The protein below binds the small molecule below.
Small molecule (SMILES): CC(C)CCC[C@@H](C)[C@H]1CC[C@H]2[C@@H]3CC=C4C[C@@H](OC(=O)CCC(=O)O)CC[C@]4(C)[C@H]3CC[C@]12C

Sequence of chain 1.A:
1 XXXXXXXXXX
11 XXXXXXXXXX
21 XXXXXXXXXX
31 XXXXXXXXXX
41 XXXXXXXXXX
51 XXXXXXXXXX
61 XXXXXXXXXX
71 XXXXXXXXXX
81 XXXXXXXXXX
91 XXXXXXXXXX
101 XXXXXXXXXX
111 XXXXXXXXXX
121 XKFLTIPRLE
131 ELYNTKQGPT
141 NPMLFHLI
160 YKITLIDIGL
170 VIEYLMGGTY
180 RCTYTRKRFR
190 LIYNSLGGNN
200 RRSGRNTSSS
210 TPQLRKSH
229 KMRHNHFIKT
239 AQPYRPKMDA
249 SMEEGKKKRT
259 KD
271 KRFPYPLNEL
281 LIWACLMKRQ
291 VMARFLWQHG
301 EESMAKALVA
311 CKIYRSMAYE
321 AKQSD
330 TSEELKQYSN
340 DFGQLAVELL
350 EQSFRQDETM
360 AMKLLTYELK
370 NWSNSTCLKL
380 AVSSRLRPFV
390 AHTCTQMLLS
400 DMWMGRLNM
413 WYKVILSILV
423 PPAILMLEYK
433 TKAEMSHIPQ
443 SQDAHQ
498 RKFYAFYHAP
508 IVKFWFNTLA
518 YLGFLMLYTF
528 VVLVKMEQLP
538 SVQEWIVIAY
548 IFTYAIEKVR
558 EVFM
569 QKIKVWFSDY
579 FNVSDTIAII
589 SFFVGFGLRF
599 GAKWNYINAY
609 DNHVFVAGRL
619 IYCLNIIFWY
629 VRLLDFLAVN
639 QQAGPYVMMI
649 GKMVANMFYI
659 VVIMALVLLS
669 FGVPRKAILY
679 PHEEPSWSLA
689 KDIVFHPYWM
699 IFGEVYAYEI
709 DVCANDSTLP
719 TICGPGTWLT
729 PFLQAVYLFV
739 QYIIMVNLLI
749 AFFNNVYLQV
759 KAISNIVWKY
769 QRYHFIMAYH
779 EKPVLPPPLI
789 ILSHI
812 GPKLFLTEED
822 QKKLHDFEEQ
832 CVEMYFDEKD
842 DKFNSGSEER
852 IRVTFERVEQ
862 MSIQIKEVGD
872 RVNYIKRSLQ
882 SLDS

Binding-site contacts:
Ligand atom CAJ contacts residue TYR628 of chain 1.B at 4.2 Å (hydrophobic).
Ligand atom CAB contacts residue LEU519 of chain 1.B at 3.6 Å (hydrophobic).
Ligand atom CAM contacts residue PRO683 of chain 1.A at 4.1 Å (hydrophobic).
Ligand atom CBA contacts residue Y011 of chain 1.P at 4.1 Å.
Ligand atom OAG contacts residue PRO683 of chain 1.A at 3.1 Å.
Ligand atom OAF contacts residue TRP685 of chain 1.A at 4.3 Å.
Ligand atom CAS contacts residue MET523 of chain 1.B at 3.9 Å (hydrophobic).
Ligand atom CAC contacts residue THR526 of chain 1.B at 3.8 Å.
Ligand atom OAG contacts residue SER684 of chain 1.A at 3.7 Å.
Ligand atom CAQ contacts residue ALA688 of chain 1.A at 4.4 Å (hydrophobic).
Ligand atom CAA contacts residue MET523 of chain 1.B at 4.2 Å (hydrophobic).
Ligand atom CAK contacts residue ALA688 of chain 1.A at 3.7 Å (hydrophobic).
Ligand atom CAC contacts residue TYR628 of chain 1.B at 3.1 Å (hydrophobic).
Ligand atom CAU contacts residue MET523 of chain 1.B at 4.1 Å (hydrophobic).
Ligand atom CAO contacts residue LEU667 of chain 1.A at 3.6 Å (hydrophobic).
Ligand atom CAT contacts residue PHE527 of chain 1.B at 3.6 Å (hydrophobic).
Ligand atom CAN contacts residue Y011 of chain 1.P at 3.5 Å.
Ligand atom CAM contacts residue TRP685 of chain 1.A at 3.7 Å (hydrophobic).
Ligand atom CBC contacts residue PHE527 of chain 1.B at 4.1 Å (hydrophobic).
Ligand atom CAI contacts residue TRP685 of chain 1.A at 3.8 Å (hydrophobic).
Ligand atom CAU contacts residue THR526 of chain 1.B at 3.1 Å.
Ligand atom OAF contacts residue SER684 of chain 1.A at 4.4 Å.
Ligand atom CAR contacts residue PHE527 of chain 1.B at 3.5 Å (hydrophobic).
Ligand atom OAW contacts residue PRO683 of chain 1.A at 4.2 Å.
Ligand atom CAB contacts residue MET523 of chain 1.B at 3.7 Å (hydrophobic).
Ligand atom OAG contacts residue TRP685 of chain 1.A at 3.1 Å.
Ligand atom CAI contacts residue ALA688 of chain 1.A at 4.4 Å (hydrophobic).
Ligand atom CAS contacts residue THR526 of chain 1.B at 3.8 Å.
Ligand atom CAN contacts residue LEU667 of chain 1.A at 4.1 Å (hydrophobic).
Ligand atom CAA contacts residue Y011 of chain 1.P at 4.4 Å.
Ligand atom CAB contacts residue LEU522 of chain 1.B at 3.7 Å (hydrophobic).
Ligand atom CAJ contacts residue LEU667 of chain 1.A at 3.7 Å (hydrophobic).
Ligand atom CBI contacts residue THR526 of chain 1.B at 4.4 Å.
Ligand atom CAE contacts residue MET523 of chain 1.B at 3.7 Å (hydrophobic).
Ligand atom CAY contacts residue TRP685 of chain 1.A at 3.6 Å (hydrophobic).
Ligand atom CAV contacts residue TRP685 of chain 1.A at 4.1 Å (hydrophobic).
Ligand atom CAL contacts residue PRO683 of chain 1.A at 4.0 Å (hydrophobic).
Ligand atom OAW contacts residue PHE527 of chain 1.B at 4.3 Å.
Ligand atom CAY contacts residue PRO683 of chain 1.A at 3.6 Å (hydrophobic).
Ligand atom CBA contacts residue LEU519 of chain 1.B at 3.7 Å (hydrophobic).

Sequence of chain 1.B:
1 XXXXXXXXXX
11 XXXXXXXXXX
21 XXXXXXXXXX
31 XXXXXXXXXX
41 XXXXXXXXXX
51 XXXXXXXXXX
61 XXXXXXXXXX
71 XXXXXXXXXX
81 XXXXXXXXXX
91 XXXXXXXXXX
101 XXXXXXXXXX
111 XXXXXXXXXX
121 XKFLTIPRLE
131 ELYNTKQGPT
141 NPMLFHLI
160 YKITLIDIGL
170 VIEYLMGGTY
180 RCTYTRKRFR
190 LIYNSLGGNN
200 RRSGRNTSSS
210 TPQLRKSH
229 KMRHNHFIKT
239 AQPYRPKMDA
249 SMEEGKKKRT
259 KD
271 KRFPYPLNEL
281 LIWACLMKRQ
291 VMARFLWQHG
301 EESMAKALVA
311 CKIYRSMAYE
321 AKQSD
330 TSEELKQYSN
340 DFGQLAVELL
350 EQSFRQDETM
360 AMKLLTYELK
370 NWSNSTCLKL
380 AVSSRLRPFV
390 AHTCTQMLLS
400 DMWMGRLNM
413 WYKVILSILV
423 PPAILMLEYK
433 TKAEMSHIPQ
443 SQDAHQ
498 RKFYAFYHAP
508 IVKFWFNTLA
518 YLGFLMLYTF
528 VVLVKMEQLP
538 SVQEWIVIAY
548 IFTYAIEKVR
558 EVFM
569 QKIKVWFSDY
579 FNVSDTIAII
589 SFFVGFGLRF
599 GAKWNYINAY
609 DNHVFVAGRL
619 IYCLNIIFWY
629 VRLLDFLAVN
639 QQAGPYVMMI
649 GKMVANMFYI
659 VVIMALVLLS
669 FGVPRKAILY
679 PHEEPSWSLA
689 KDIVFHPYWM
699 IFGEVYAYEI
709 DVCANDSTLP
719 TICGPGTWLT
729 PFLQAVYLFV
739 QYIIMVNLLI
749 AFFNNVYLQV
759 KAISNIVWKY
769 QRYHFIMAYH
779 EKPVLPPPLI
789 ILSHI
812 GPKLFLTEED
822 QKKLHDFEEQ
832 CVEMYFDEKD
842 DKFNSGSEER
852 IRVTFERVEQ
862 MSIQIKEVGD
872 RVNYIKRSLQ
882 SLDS